Sequence of chain 3.C:
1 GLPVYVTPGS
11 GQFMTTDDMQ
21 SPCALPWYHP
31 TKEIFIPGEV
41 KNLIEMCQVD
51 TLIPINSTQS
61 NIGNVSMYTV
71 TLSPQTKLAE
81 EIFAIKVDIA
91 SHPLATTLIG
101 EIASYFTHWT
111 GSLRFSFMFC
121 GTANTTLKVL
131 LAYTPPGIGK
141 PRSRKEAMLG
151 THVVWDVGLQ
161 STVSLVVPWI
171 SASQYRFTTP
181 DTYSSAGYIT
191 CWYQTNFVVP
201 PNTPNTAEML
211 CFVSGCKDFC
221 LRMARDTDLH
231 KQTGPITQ

The small molecule below binds the protein below.
Small molecule (SMILES): Cc1cc(CCCOc2c(C)cc(-c3noc(C(F)(F)F)n3)cc2C)on1

Binding-site contacts:
Ligand atom C1B contacts residue LEU181 of chain 3.A at 3.7 Å (hydrophobic).
Ligand atom CM6 contacts residue MET214 of chain 3.A at 3.5 Å (hydrophobic).
Ligand atom F3 contacts residue MET143 of chain 3.A at 3.3 Å.
Ligand atom CM4 contacts residue TYR142 of chain 3.A at 3.5 Å (hydrophobic).
Ligand atom F1 contacts residue PHE179 of chain 3.A at 3.8 Å.
Ligand atom CM6 contacts residue LEU184 of chain 3.A at 3.0 Å (hydrophobic).
Ligand atom C3A contacts residue PHE179 of chain 3.A at 3.4 Å (hydrophobic).
Ligand atom CM3 contacts residue TYR190 of chain 3.A at 3.5 Å (hydrophobic).
Ligand atom F2 contacts residue PHE179 of chain 3.A at 3.3 Å.
Ligand atom F3 contacts residue ALA166 of chain 3.A at 2.8 Å.
Ligand atom N1A contacts residue PHE179 of chain 3.A at 3.7 Å.
Ligand atom F2 contacts residue TYR142 of chain 3.A at 3.6 Å.
Ligand atom F2 contacts residue VAL168 of chain 3.A at 2.6 Å.
Ligand atom C2A contacts residue PHE179 of chain 3.A at 3.6 Å (hydrophobic).
Ligand atom F1 contacts residue LEU217 of chain 3.A at 3.4 Å.
Ligand atom O1B contacts residue ILE98 of chain 3.A at 3.0 Å.
Ligand atom F1 contacts residue TYR142 of chain 3.A at 3.6 Å.
Ligand atom C4 contacts residue TYR190 of chain 3.A at 3.4 Å (hydrophobic).
Ligand atom N3A contacts residue TYR144 of chain 3.A at 3.7 Å.
Ligand atom O1 contacts residue MET214 of chain 3.A at 3.5 Å (h-bond).
Ligand atom N1A contacts residue TYR144 of chain 3.A at 3.1 Å.
Ligand atom C3A contacts residue TYR144 of chain 3.A at 3.4 Å (hydrophobic).
Ligand atom C5B contacts residue LEU181 of chain 3.A at 3.4 Å (hydrophobic).
Ligand atom C5B contacts residue TYR144 of chain 3.A at 3.5 Å (hydrophobic).
Ligand atom F3 contacts residue SER167 of chain 3.A at 3.8 Å.
Ligand atom CM4 contacts residue PHE179 of chain 3.A at 3.8 Å (hydrophobic).
Ligand atom F3 contacts residue TYR144 of chain 3.A at 2.9 Å.
Ligand atom CM2 contacts residue ILE122 of chain 3.A at 3.5 Å (hydrophobic).
Ligand atom C1B contacts residue ILE98 of chain 3.A at 3.6 Å (hydrophobic).
Ligand atom N3A contacts residue PHE179 of chain 3.A at 3.2 Å.
Ligand atom CM6 contacts residue TYR144 of chain 3.A at 3.3 Å (hydrophobic).
Ligand atom C6B contacts residue LEU181 of chain 3.A at 3.4 Å (hydrophobic).
Ligand atom C4B contacts residue LEU181 of chain 3.A at 3.5 Å (hydrophobic).
Ligand atom C2A contacts residue TYR144 of chain 3.A at 3.5 Å (hydrophobic).
Ligand atom O1A contacts residue TYR144 of chain 3.A at 3.1 Å.
Ligand atom F3 contacts residue TYR142 of chain 3.A at 2.8 Å.
Ligand atom N1A contacts residue LEU181 of chain 3.A at 3.7 Å.
Ligand atom CM3 contacts residue ASN212 of chain 3.A at 3.5 Å.
Ligand atom C5 contacts residue MET214 of chain 3.A at 3.5 Å (hydrophobic).
Ligand atom C1C contacts residue MET214 of chain 3.A at 3.5 Å (hydrophobic).

Sequence of chain 3.A:
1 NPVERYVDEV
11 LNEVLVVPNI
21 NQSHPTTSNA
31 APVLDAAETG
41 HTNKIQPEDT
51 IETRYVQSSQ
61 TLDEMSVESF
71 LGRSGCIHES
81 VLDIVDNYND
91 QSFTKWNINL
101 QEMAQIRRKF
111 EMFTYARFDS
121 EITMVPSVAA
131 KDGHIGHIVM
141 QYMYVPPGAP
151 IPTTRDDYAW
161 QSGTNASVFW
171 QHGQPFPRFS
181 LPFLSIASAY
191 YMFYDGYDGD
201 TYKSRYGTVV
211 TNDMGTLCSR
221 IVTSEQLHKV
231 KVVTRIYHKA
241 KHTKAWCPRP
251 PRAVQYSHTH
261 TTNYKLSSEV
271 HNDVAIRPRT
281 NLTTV